Binding-site contacts:
Ligand atom O3' contacts residue MET430 of chain 1.C at 3.0 Å.
Ligand atom PG contacts residue ASP87 of chain 1.C at 3.7 Å.
Ligand atom O2G contacts residue ASP87 of chain 1.C at 2.6 Å (salt-bridge).
Ligand atom C4' contacts residue MET430 of chain 1.C at 3.6 Å (hydrophobic).
Ligand atom O2B contacts residue MG1 of chain 1.J at 2.5 Å.
Ligand atom O5' contacts residue GLY36 of chain 1.C at 3.2 Å (h-bond).
Ligand atom PG contacts residue MG1 of chain 1.J at 3.3 Å.
Ligand atom O2' contacts residue ASP476 of chain 1.C at 2.5 Å (salt-bridge).
Ligand atom C2 contacts residue PHE461 of chain 1.C at 3.3 Å (hydrophobic).
Ligand atom O1A contacts residue ARG155 of chain 1.C at 3.5 Å (salt-bridge).
Ligand atom C8 contacts residue ILE152 of chain 1.C at 3.4 Å (hydrophobic).
Ligand atom O2G contacts residue ASP373 of chain 1.C at 3.5 Å (salt-bridge).
Ligand atom O1B contacts residue THR91 of chain 1.C at 2.6 Å (h-bond).
Ligand atom O1B contacts residue GLY88 of chain 1.C at 3.3 Å.
Ligand atom C2' contacts residue ASP476 of chain 1.C at 3.3 Å.
Ligand atom O1G contacts residue GLY57 of chain 1.C at 3.3 Å (h-bond).
Ligand atom O3G contacts residue THR89 of chain 1.C at 2.2 Å (h-bond).
Ligand atom O1A contacts residue GLY36 of chain 1.C at 3.5 Å (h-bond).
Ligand atom O1G contacts residue ARG155 of chain 1.C at 2.7 Å (salt-bridge).
Ligand atom O1A contacts residue SER34 of chain 1.C at 3.4 Å (h-bond).
Ligand atom O2' contacts residue GLY389 of chain 1.C at 3.6 Å.
Ligand atom O1G contacts residue ASP56 of chain 1.C at 3.6 Å.
Ligand atom PG contacts residue ARG155 of chain 1.C at 3.5 Å.
Ligand atom O2B contacts residue ASP87 of chain 1.C at 2.7 Å (salt-bridge).
Ligand atom PG contacts residue THR89 of chain 1.C at 3.1 Å.
Ligand atom O4' contacts residue MET430 of chain 1.C at 3.6 Å.
Ligand atom N3 contacts residue PHE461 of chain 1.C at 3.5 Å.
Ligand atom O4' contacts residue GLY36 of chain 1.C at 3.6 Å.
Ligand atom O2B contacts residue GLY88 of chain 1.C at 3.4 Å (h-bond).
Ligand atom N3B contacts residue THR90 of chain 1.C at 2.9 Å (h-bond).
Ligand atom O2A contacts residue MG1 of chain 1.J at 2.2 Å.
Ligand atom O1A contacts residue ASN55 of chain 1.C at 3.5 Å (h-bond).
Ligand atom O2' contacts residue GLY390 of chain 1.C at 3.0 Å (h-bond).
Ligand atom N7 contacts residue ILE152 of chain 1.C at 3.5 Å.
Ligand atom N3B contacts residue THR89 of chain 1.C at 3.2 Å (h-bond).
Ligand atom O2G contacts residue ARG155 of chain 1.C at 3.2 Å (salt-bridge).
Ligand atom O3A contacts residue LEU35 of chain 1.C at 3.6 Å.
Ligand atom N3 contacts residue GLY390 of chain 1.C at 3.5 Å.
Ligand atom O1G contacts residue THR90 of chain 1.C at 3.5 Å (h-bond).
Ligand atom O2G contacts residue MG1 of chain 1.J at 1.8 Å.

A protein and the small-molecule ligand that binds it are described below.
Small molecule (SMILES): Nc1ncnc2c1ncn2[C@@H]1O[C@H](CO[P](=O)(O)O[P](=O)(O)NP(=O)(O)O)[C@@H](O)[C@H]1O

Sequence of chain 1.C:
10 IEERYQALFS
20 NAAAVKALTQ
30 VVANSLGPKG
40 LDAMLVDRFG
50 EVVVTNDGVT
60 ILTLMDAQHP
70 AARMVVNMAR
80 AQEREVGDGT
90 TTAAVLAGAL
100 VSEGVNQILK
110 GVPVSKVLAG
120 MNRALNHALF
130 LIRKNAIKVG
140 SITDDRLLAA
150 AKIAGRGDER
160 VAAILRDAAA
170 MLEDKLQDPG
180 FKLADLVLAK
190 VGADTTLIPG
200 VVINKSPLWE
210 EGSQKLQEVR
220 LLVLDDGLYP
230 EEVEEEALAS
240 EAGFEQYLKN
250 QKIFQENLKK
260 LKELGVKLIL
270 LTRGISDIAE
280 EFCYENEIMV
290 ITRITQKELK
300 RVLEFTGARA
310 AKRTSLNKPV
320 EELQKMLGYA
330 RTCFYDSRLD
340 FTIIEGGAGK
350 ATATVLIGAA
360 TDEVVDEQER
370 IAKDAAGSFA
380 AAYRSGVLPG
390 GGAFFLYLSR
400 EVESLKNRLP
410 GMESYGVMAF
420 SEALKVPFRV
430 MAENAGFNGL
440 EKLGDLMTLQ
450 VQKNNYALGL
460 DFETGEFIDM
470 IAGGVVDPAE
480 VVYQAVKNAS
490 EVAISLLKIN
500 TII